Sequence of chain 1.E:
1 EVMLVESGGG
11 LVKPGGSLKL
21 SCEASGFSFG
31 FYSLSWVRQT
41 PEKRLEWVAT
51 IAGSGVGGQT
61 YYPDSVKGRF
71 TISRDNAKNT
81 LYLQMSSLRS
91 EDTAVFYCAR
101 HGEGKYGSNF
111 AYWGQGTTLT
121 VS

This small molecule binds to this protein.
Small molecule (SMILES): CC(=O)N[C@H]1[C@H](O[C@H]2[C@H](O)[C@@H](NC(C)=O)CO[C@@H]2CO)O[C@H](CO)[C@@H](O)[C@@H]1O

Sequence of chain 1.H:
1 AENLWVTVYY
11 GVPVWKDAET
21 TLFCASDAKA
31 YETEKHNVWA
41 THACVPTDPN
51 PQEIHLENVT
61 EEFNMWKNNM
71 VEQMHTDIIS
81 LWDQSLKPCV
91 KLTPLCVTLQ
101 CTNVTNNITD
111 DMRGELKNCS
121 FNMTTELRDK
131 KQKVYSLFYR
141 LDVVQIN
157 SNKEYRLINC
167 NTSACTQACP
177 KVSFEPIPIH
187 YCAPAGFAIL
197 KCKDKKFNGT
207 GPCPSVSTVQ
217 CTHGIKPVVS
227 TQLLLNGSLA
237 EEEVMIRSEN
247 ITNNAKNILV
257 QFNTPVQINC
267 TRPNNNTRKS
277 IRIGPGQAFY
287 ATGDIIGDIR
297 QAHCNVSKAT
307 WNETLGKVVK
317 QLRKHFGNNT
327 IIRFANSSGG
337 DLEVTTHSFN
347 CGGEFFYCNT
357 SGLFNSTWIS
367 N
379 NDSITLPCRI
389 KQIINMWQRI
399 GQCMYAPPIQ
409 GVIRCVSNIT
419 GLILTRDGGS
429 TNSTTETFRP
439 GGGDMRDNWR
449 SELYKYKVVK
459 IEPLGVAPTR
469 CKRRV

Sequence of chain 1.B:
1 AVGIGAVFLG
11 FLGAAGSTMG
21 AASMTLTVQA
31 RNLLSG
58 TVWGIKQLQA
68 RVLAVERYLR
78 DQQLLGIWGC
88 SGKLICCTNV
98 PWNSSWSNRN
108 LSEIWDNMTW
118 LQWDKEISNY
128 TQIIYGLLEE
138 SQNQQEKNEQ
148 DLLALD

Binding-site contacts:
Ligand atom C5 contacts residue ASN58 of chain 1.H at 3.6 Å.
Ligand atom O7 contacts residue ASN58 of chain 1.H at 3.6 Å.
Ligand atom C7 contacts residue GLU57 of chain 1.H at 4.0 Å.
Ligand atom C7 contacts residue ASN58 of chain 1.H at 3.4 Å.
Ligand atom O7 contacts residue GLU57 of chain 1.H at 4.0 Å.
Ligand atom N2 contacts residue SER17 of chain 1.B at 4.5 Å.
Ligand atom C4 contacts residue ASN58 of chain 1.H at 4.1 Å.
Ligand atom O5 contacts residue ASN58 of chain 1.H at 2.2 Å (h-bond).
Ligand atom C8 contacts residue SER17 of chain 1.B at 4.0 Å.
Ligand atom O6 contacts residue ASN58 of chain 1.H at 4.4 Å.
Ligand atom C2 contacts residue ASN58 of chain 1.H at 2.5 Å.
Ligand atom O7 contacts residue ALA77 of chain 1.E at 3.4 Å.
Ligand atom C3 contacts residue ASN58 of chain 1.H at 3.8 Å.
Ligand atom C8 contacts residue GLU57 of chain 1.H at 3.4 Å.
Ligand atom C8 contacts residue ASN58 of chain 1.H at 3.9 Å.
Ligand atom C8 contacts residue GLY16 of chain 1.B at 4.4 Å.
Ligand atom C1 contacts residue ASN58 of chain 1.H at 1.4 Å.
Ligand atom N2 contacts residue ASN58 of chain 1.H at 3.1 Å (h-bond).
Ligand atom O3 contacts residue ALA77 of chain 1.E at 3.5 Å (h-bond).